Binding-site contacts:
Ligand atom C8 contacts residue PRO576 of chain 1.A at 4.0 Å (hydrophobic).
Ligand atom C3 contacts residue ASN328 of chain 1.A at 3.8 Å.
Ligand atom C5 contacts residue ASN328 of chain 1.A at 3.7 Å.
Ligand atom C8 contacts residue GLN577 of chain 1.A at 4.5 Å.
Ligand atom O7 contacts residue ASN328 of chain 1.A at 2.9 Å (h-bond).
Ligand atom C4 contacts residue ASN328 of chain 1.A at 4.2 Å.
Ligand atom C2 contacts residue ASN328 of chain 1.A at 2.4 Å.
Ligand atom N2 contacts residue ASN328 of chain 1.A at 2.9 Å (h-bond).
Ligand atom N2 contacts residue GLN577 of chain 1.A at 3.9 Å.
Ligand atom C3 contacts residue GLN577 of chain 1.A at 4.2 Å.
Ligand atom O3 contacts residue GLN577 of chain 1.A at 4.0 Å.
Ligand atom C1 contacts residue ASN328 of chain 1.A at 1.4 Å.
Ligand atom C8 contacts residue ASN328 of chain 1.A at 4.3 Å.
Ligand atom O5 contacts residue ASN328 of chain 1.A at 2.4 Å (h-bond).
Ligand atom C7 contacts residue ASN328 of chain 1.A at 3.1 Å.
Ligand atom C1 contacts residue GLN577 of chain 1.A at 4.3 Å.

Sequence of chain 1.A:
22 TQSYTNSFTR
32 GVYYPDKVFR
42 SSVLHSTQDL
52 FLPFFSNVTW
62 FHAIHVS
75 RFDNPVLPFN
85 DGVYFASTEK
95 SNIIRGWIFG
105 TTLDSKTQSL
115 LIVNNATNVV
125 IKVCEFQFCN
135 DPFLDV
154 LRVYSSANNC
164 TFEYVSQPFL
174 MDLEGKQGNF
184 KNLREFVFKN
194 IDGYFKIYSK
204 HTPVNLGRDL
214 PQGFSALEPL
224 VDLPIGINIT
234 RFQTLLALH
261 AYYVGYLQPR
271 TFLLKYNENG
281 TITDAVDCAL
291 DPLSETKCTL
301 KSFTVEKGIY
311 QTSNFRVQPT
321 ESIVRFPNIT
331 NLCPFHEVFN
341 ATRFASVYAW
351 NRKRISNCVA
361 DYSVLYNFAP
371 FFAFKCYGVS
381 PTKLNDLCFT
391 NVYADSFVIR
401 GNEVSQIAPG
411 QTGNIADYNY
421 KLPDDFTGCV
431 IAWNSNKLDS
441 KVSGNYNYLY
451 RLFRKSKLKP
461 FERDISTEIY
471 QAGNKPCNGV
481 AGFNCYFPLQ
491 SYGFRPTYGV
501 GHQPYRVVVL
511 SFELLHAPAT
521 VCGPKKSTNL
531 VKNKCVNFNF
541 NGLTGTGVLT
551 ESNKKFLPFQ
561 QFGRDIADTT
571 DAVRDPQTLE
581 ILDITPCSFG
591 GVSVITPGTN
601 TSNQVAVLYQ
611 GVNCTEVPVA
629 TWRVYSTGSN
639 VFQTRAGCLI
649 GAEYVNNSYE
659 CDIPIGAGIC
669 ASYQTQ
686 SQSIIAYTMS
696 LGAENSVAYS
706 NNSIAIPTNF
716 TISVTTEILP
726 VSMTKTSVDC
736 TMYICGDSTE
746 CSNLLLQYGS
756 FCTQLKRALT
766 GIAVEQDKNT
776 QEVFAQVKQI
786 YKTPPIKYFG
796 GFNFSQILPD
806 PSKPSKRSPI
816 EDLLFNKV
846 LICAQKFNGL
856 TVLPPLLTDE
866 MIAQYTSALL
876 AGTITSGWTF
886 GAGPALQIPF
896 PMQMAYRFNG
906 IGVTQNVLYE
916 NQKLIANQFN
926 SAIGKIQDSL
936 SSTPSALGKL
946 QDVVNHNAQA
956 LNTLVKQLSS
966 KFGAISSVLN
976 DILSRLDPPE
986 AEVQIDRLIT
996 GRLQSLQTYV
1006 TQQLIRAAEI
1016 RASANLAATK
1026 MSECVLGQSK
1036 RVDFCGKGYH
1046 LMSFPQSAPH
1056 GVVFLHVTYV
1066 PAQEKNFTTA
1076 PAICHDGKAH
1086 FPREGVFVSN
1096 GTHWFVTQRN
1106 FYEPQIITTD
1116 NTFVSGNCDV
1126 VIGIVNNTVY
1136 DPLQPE

A small-molecule ligand and the protein it binds are described below.
Small molecule (SMILES): CC(=O)N[C@@H]1[C@@H](O)[C@H](O)[C@@H](CO)O[C@H]1O